Sequence of chain 1.C:
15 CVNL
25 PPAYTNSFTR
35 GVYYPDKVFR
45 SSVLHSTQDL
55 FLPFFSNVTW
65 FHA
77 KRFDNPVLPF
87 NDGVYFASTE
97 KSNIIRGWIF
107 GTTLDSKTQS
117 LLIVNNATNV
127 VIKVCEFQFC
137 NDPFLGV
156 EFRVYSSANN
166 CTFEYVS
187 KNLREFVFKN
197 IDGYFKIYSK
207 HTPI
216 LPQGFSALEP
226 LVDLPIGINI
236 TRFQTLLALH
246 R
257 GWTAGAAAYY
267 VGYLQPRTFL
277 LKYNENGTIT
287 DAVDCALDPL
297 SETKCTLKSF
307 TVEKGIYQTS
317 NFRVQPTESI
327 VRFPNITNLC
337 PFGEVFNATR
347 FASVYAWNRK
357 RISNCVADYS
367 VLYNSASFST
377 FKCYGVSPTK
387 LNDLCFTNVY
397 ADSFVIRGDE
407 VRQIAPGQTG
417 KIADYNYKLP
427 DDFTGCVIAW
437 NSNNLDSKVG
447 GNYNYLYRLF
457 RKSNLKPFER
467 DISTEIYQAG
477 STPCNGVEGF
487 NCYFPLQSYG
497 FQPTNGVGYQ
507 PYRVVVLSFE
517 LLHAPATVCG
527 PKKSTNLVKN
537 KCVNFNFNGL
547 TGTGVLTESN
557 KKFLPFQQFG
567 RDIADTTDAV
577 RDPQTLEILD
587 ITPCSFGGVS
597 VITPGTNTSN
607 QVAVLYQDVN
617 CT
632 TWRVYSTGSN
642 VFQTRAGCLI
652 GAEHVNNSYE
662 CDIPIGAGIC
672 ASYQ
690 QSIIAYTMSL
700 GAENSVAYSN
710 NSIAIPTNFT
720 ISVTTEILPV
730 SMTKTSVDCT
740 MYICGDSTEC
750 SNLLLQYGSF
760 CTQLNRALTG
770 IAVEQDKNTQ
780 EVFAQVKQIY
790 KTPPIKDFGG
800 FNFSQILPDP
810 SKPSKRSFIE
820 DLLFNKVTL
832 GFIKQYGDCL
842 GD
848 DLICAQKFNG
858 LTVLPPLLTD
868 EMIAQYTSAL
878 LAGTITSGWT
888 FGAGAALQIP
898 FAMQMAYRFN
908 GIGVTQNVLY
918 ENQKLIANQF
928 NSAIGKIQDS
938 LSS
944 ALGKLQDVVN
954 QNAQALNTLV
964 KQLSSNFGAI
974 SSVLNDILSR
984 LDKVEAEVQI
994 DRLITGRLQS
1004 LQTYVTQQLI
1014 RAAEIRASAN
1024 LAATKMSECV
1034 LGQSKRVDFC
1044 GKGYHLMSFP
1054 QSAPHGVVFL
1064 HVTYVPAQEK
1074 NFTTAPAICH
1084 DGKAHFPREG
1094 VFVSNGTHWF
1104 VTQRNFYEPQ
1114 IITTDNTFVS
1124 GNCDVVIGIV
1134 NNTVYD

Sequence of chain 1.A:
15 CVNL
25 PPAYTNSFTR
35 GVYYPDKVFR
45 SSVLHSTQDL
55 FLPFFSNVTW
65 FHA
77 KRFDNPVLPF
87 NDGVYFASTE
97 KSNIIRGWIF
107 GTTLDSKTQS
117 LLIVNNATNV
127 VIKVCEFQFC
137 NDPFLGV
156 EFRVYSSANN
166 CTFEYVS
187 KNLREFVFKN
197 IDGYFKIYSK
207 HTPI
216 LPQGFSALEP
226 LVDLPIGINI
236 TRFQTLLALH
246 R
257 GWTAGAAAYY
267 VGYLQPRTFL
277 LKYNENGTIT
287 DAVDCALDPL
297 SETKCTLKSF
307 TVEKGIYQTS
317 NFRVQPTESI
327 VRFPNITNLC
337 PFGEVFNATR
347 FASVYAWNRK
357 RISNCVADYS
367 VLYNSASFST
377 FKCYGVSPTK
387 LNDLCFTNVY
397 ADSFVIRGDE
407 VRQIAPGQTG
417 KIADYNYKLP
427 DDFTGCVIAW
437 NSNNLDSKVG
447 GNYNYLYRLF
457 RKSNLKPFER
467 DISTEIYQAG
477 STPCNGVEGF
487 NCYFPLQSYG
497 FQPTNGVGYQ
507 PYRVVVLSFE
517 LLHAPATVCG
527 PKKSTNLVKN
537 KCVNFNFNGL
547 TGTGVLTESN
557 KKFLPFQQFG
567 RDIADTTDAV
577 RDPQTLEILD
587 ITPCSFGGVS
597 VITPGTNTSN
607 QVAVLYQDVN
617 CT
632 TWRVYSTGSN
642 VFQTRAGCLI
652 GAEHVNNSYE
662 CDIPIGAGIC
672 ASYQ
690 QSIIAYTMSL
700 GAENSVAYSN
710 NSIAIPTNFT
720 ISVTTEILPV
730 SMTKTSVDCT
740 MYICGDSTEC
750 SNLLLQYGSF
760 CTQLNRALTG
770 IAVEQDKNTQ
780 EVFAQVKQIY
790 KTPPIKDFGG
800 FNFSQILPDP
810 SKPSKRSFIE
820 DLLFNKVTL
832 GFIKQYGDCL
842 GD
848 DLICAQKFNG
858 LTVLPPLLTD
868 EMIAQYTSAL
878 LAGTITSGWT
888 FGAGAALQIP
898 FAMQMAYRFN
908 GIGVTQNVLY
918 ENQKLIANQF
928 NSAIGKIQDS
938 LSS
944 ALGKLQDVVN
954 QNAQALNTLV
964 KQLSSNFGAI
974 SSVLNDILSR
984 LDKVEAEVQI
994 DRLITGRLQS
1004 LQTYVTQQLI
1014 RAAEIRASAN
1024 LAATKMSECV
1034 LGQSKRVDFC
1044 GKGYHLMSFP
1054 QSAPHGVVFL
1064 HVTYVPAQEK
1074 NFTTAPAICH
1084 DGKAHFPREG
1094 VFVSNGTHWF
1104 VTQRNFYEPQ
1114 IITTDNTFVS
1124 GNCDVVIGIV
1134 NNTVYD

Binding-site contacts:
Ligand atom C1 contacts residue ASN616 of chain 1.A at 1.4 Å.
Ligand atom N2 contacts residue GLN644 of chain 1.A at 3.9 Å.
Ligand atom C5 contacts residue ASN616 of chain 1.A at 3.6 Å.
Ligand atom C4 contacts residue ASN616 of chain 1.A at 4.2 Å.
Ligand atom O7 contacts residue ASN616 of chain 1.A at 4.0 Å.
Ligand atom C8 contacts residue ARG646 of chain 1.A at 4.2 Å.
Ligand atom O6 contacts residue THR618 of chain 1.A at 4.2 Å.
Ligand atom C7 contacts residue GLN644 of chain 1.A at 4.2 Å.
Ligand atom C2 contacts residue ASN616 of chain 1.A at 2.5 Å.
Ligand atom C3 contacts residue ASN616 of chain 1.A at 3.9 Å.
Ligand atom C7 contacts residue ILE834 of chain 1.C at 4.0 Å (hydrophobic).
Ligand atom N2 contacts residue ASN616 of chain 1.A at 3.0 Å (h-bond).
Ligand atom O7 contacts residue ILE834 of chain 1.C at 4.0 Å.
Ligand atom C7 contacts residue ASN616 of chain 1.A at 3.9 Å.
Ligand atom O5 contacts residue ASN616 of chain 1.A at 2.4 Å (h-bond).
Ligand atom C8 contacts residue GLN644 of chain 1.A at 4.0 Å.
Ligand atom C8 contacts residue ILE834 of chain 1.C at 4.1 Å (hydrophobic).
Ligand atom C8 contacts residue THR645 of chain 1.A at 4.5 Å.

A protein and the small-molecule ligand that binds it are described below.
Small molecule (SMILES): CC(=O)N[C@@H]1[C@@H](O)[C@H](O)[C@@H](CO)O[C@H]1O